Sequence of chain 1.B:
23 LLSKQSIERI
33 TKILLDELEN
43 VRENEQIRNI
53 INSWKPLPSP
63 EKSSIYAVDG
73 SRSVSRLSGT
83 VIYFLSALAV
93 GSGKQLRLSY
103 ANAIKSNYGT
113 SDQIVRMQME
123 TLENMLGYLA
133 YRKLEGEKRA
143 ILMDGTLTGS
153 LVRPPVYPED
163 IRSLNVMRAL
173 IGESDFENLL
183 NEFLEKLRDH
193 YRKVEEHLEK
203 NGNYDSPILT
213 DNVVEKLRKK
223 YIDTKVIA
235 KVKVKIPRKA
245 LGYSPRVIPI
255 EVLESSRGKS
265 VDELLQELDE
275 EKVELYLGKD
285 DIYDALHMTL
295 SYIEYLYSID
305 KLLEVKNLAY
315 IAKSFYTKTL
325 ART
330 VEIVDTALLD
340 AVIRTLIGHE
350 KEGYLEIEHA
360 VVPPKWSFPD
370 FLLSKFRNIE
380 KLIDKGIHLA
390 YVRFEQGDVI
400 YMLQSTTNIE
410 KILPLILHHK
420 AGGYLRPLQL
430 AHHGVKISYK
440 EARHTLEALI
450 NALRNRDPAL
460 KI

This protein binds this small molecule.
Small molecule (SMILES): Nc1ncnc2c1ncn2[C@H]1C[C@H](O)[C@@H](COP(=O)(O)O)O1

Sequence of chain 1.A:
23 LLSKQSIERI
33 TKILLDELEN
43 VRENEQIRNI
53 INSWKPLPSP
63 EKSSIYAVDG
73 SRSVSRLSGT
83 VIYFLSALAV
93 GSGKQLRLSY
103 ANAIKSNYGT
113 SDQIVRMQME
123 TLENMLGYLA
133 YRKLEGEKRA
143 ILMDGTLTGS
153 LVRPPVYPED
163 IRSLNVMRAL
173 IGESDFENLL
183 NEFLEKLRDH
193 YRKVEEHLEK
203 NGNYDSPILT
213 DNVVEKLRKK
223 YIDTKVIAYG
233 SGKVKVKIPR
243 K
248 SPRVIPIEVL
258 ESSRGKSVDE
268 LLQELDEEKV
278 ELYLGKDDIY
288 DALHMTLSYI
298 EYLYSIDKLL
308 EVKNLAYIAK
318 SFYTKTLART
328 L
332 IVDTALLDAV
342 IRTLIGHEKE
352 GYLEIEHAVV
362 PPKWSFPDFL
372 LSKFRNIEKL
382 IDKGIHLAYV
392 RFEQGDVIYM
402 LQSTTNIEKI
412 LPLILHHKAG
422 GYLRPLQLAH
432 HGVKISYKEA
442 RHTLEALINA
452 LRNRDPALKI

Binding-site contacts:
Ligand atom N6 contacts residue PRO157 of chain 1.B at 3.0 Å.
Ligand atom O3' contacts residue PHE319 of chain 1.B at 3.2 Å.
Ligand atom C2 contacts residue GLY151 of chain 1.B at 3.2 Å.
Ligand atom N6 contacts residue GLU122 of chain 1.B at 3.5 Å (salt-bridge).
Ligand atom C5' contacts residue SER152 of chain 1.B at 4.0 Å.
Ligand atom O2P contacts residue SER152 of chain 1.B at 3.7 Å.
Ligand atom C4' contacts residue GLY151 of chain 1.B at 4.2 Å.
Ligand atom N7 contacts residue TYR110 of chain 1.A at 4.0 Å.
Ligand atom O5' contacts residue THR148 of chain 1.B at 3.2 Å (h-bond).
Ligand atom O5' contacts residue GLY147 of chain 1.B at 3.6 Å.
Ligand atom O2P contacts residue THR148 of chain 1.B at 2.8 Å (h-bond).
Ligand atom O3' contacts residue THR148 of chain 1.B at 3.5 Å (h-bond).
Ligand atom P contacts residue GLU122 of chain 1.B at 3.9 Å.
Ligand atom C6 contacts residue GLU122 of chain 1.B at 3.4 Å.
Ligand atom C2 contacts residue PRO157 of chain 1.B at 4.1 Å (hydrophobic).
Ligand atom N6 contacts residue ARG118 of chain 1.B at 3.0 Å.
Ligand atom C5' contacts residue THR148 of chain 1.B at 3.2 Å.
Ligand atom O1P contacts residue GLU122 of chain 1.B at 2.8 Å (salt-bridge).
Ligand atom N1 contacts residue ARG155 of chain 1.B at 3.9 Å.
Ligand atom C8 contacts residue TYR110 of chain 1.A at 3.7 Å (hydrophobic).
Ligand atom C6 contacts residue ARG118 of chain 1.B at 3.9 Å.
Ligand atom N3 contacts residue GLY151 of chain 1.B at 3.2 Å (h-bond).
Ligand atom C5' contacts residue GLY151 of chain 1.B at 3.9 Å.
Ligand atom P contacts residue THR148 of chain 1.B at 3.7 Å.
Ligand atom C6 contacts residue PRO157 of chain 1.B at 3.4 Å (hydrophobic).
Ligand atom C2 contacts residue ARG155 of chain 1.B at 3.4 Å.
Ligand atom C5 contacts residue ARG118 of chain 1.B at 4.0 Å.
Ligand atom C2' contacts residue GLY151 of chain 1.B at 3.5 Å.
Ligand atom C5 contacts residue GLU122 of chain 1.B at 3.6 Å.
Ligand atom O3P contacts residue THR148 of chain 1.B at 4.2 Å.
Ligand atom N1 contacts residue GLU122 of chain 1.B at 3.8 Å.
Ligand atom C3' contacts residue GLY151 of chain 1.B at 3.3 Å.
Ligand atom C4' contacts residue THR148 of chain 1.B at 3.4 Å.
Ligand atom N7 contacts residue ARG118 of chain 1.B at 3.5 Å.
Ligand atom C3' contacts residue THR148 of chain 1.B at 3.1 Å.
Ligand atom O2P contacts residue GLU122 of chain 1.B at 4.1 Å.
Ligand atom N1 contacts residue PRO157 of chain 1.B at 3.0 Å.
Ligand atom C4 contacts residue GLU122 of chain 1.B at 4.2 Å.
Ligand atom N7 contacts residue GLU122 of chain 1.B at 4.1 Å.
Ligand atom O3P contacts residue GLY147 of chain 1.B at 3.6 Å.